Sequence of chain 1.A:
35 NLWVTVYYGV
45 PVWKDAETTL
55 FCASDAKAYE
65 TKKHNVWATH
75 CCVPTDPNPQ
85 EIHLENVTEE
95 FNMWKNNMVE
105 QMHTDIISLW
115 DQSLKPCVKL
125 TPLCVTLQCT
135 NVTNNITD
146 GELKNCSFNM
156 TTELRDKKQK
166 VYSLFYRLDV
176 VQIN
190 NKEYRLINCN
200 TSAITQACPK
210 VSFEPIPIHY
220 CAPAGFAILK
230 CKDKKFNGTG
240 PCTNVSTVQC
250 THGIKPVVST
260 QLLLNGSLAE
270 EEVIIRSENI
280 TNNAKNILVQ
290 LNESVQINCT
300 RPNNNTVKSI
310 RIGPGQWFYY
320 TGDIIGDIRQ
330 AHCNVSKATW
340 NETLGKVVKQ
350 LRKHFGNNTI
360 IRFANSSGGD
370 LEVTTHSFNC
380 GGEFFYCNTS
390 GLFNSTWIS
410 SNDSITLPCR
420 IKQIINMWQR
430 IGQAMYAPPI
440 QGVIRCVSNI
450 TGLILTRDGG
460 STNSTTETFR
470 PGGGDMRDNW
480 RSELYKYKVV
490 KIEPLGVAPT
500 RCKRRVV

The small molecule below binds the protein below.
Small molecule (SMILES): CC(=O)N[C@H]1[C@H](O[C@H]2[C@H](O)[C@@H](NC(C)=O)CO[C@@H]2CO)O[C@H](CO)[C@@H](O[C@@H]2O[C@H](CO[C@H]3O[C@H](CO)[C@@H](O)[C@H](O)[C@@H]3O)[C@@H](O)[C@H](O[C@H]3O[C@H](CO)[C@@H](O)[C@H](O)[C@@H]3O)[C@@H]2O)[C@@H]1O

Binding-site contacts:
Ligand atom C8 contacts residue LEU263 of chain 1.A at 3.7 Å (hydrophobic).
Ligand atom C2 contacts residue SER447 of chain 1.A at 4.0 Å.
Ligand atom C8 contacts residue SER447 of chain 1.A at 4.1 Å.
Ligand atom C7 contacts residue SER447 of chain 1.A at 4.1 Å.
Ligand atom O6 contacts residue HIS68 of chain 1.A at 3.6 Å.
Ligand atom C5 contacts residue GLU213 of chain 1.A at 3.6 Å.
Ligand atom C3 contacts residue ASN264 of chain 1.A at 3.8 Å.
Ligand atom O6 contacts residue GLY380 of chain 1.A at 4.1 Å.
Ligand atom C8 contacts residue VAL446 of chain 1.A at 3.9 Å (hydrophobic).
Ligand atom O7 contacts residue PRO214 of chain 1.A at 4.2 Å.
Ligand atom O7 contacts residue VAL446 of chain 1.A at 3.6 Å.
Ligand atom N2 contacts residue ASN264 of chain 1.A at 2.8 Å (h-bond).
Ligand atom O7 contacts residue VAL256 of chain 1.A at 3.9 Å.
Ligand atom O5 contacts residue ASN264 of chain 1.A at 2.4 Å (h-bond).
Ligand atom C8 contacts residue VAL256 of chain 1.A at 3.7 Å (hydrophobic).
Ligand atom C4 contacts residue VAL446 of chain 1.A at 4.3 Å (hydrophobic).
Ligand atom C3 contacts residue SER447 of chain 1.A at 3.8 Å.
Ligand atom C4 contacts residue ASN264 of chain 1.A at 4.2 Å.
Ligand atom C2 contacts residue ASN264 of chain 1.A at 2.4 Å.
Ligand atom C7 contacts residue CYS445 of chain 1.A at 4.5 Å (hydrophobic).
Ligand atom O6 contacts residue NAG1 of chain 1.H at 3.9 Å.
Ligand atom N2 contacts residue SER447 of chain 1.A at 3.2 Å (h-bond).
Ligand atom C8 contacts residue ASN264 of chain 1.A at 4.3 Å.
Ligand atom C1 contacts residue SER447 of chain 1.A at 4.3 Å.
Ligand atom C6 contacts residue HIS68 of chain 1.A at 4.2 Å.
Ligand atom C5 contacts residue VAL446 of chain 1.A at 3.8 Å (hydrophobic).
Ligand atom O4 contacts residue VAL446 of chain 1.A at 4.2 Å.
Ligand atom O3 contacts residue SER447 of chain 1.A at 4.2 Å.
Ligand atom C1 contacts residue ASN264 of chain 1.A at 1.5 Å.
Ligand atom C7 contacts residue VAL446 of chain 1.A at 4.0 Å (hydrophobic).
Ligand atom O5 contacts residue NAG1 of chain 1.H at 3.5 Å.
Ligand atom C6 contacts residue GLU213 of chain 1.A at 3.6 Å.
Ligand atom C3 contacts residue VAL446 of chain 1.A at 4.2 Å (hydrophobic).
Ligand atom O7 contacts residue CYS445 of chain 1.A at 3.5 Å.
Ligand atom O7 contacts residue ARG444 of chain 1.A at 4.0 Å.
Ligand atom C7 contacts residue ASN264 of chain 1.A at 3.2 Å.
Ligand atom O5 contacts residue GLU213 of chain 1.A at 4.0 Å.
Ligand atom C5 contacts residue ASN264 of chain 1.A at 3.7 Å.
Ligand atom C1 contacts residue NAG1 of chain 1.H at 3.9 Å.
Ligand atom O7 contacts residue ASN264 of chain 1.A at 3.3 Å (h-bond).